Binding-site contacts:
Ligand atom O contacts residue ASP235 of chain 50.C at 3.4 Å.
Ligand atom N contacts residue MET247 of chain 50.A at 3.8 Å.
Ligand atom SG contacts residue ILE236 of chain 50.C at 4.3 Å.
Ligand atom SG contacts residue ASP235 of chain 50.C at 3.7 Å.
Ligand atom CA contacts residue MET247 of chain 50.A at 4.2 Å (hydrophobic).
Ligand atom CB contacts residue ASP235 of chain 50.C at 2.8 Å.
Ligand atom CB contacts residue GLY1 of chain 50.P at 3.7 Å.
Ligand atom CB contacts residue THR248 of chain 50.A at 4.5 Å.
Ligand atom SG contacts residue THR248 of chain 50.A at 3.2 Å (h-bond).
Ligand atom N contacts residue GLY1 of chain 50.P at 2.9 Å (h-bond).
Ligand atom C contacts residue GLY1 of chain 50.P at 1.3 Å.
Ligand atom SG contacts residue PRO249 of chain 50.A at 3.6 Å.
Ligand atom C contacts residue ASP235 of chain 50.C at 4.3 Å.
Ligand atom C contacts residue MET247 of chain 50.A at 3.7 Å (hydrophobic).
Ligand atom N contacts residue THR248 of chain 50.A at 4.1 Å.
Ligand atom N contacts residue PRO249 of chain 50.A at 3.5 Å.
Ligand atom SG contacts residue MET247 of chain 50.A at 3.4 Å.
Ligand atom CA contacts residue ASP235 of chain 50.C at 4.0 Å.
Ligand atom CB contacts residue PRO249 of chain 50.A at 4.3 Å (hydrophobic).
Ligand atom CA contacts residue GLY1 of chain 50.P at 2.4 Å.
Ligand atom O contacts residue GLY1 of chain 50.P at 2.2 Å (h-bond).
Ligand atom SG contacts residue GLY1 of chain 50.P at 4.4 Å.
Ligand atom O contacts residue ARG233 of chain 50.C at 4.1 Å.
Ligand atom O contacts residue MET247 of chain 50.A at 3.8 Å.

Sequence of chain 50.A:
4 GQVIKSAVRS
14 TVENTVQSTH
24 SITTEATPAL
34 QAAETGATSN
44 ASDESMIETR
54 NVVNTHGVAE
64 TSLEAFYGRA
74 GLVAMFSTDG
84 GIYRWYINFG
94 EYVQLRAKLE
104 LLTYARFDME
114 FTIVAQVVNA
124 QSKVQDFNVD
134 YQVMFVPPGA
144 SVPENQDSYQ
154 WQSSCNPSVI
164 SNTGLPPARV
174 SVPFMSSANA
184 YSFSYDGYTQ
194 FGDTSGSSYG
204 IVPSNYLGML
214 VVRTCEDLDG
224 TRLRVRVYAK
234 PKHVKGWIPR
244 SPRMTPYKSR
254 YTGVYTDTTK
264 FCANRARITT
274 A

A protein and the small-molecule ligand that binds it are described below.
Small molecule (SMILES): N[C@@H](CS)C(=O)O

Sequence of chain 50.C:
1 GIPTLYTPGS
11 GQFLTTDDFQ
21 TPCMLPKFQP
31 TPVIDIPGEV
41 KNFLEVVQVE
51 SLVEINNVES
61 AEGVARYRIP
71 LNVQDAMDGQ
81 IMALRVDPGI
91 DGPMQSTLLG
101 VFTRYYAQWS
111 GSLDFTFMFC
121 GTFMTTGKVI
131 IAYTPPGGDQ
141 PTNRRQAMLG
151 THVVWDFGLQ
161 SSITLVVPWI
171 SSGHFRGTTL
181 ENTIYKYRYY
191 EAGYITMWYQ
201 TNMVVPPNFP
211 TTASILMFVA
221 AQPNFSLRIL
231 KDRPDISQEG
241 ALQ